A protein and the small-molecule ligand that binds it are described below.
Small molecule (SMILES): CC(=O)N[C@H]1[C@H](O[C@H]2[C@H](O)[C@@H](NC(C)=O)CO[C@@H]2CO)O[C@H](CO)[C@@H](O)[C@@H]1O

Sequence of chain 3.B:
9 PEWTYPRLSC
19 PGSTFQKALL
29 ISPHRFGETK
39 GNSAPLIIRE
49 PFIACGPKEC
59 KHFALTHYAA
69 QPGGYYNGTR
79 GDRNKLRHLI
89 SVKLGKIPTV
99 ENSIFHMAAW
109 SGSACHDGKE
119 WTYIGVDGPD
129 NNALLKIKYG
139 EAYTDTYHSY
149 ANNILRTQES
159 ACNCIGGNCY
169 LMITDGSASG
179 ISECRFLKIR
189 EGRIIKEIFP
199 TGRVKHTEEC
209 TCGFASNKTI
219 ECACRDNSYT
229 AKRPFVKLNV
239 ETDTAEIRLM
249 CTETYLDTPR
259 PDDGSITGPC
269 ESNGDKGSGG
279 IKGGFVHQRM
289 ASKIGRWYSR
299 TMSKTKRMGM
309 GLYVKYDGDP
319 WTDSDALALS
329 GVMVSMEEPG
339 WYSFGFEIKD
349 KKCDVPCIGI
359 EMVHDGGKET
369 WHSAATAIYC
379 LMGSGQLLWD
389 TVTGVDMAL

Binding-site contacts:
Ligand atom O7 contacts residue TYR13 of chain 3.B at 3.6 Å.
Ligand atom C8 contacts residue ARG15 of chain 3.B at 4.1 Å.
Ligand atom C1 contacts residue TYR13 of chain 3.B at 4.2 Å (hydrophobic).
Ligand atom C6 contacts residue TYR13 of chain 3.B at 3.9 Å (hydrophobic).
Ligand atom C2 contacts residue ASN215 of chain 3.B at 2.5 Å.
Ligand atom O7 contacts residue LEU16 of chain 3.B at 3.6 Å.
Ligand atom N2 contacts residue ASN215 of chain 3.B at 2.9 Å (h-bond).
Ligand atom O7 contacts residue TRP11 of chain 3.B at 4.4 Å.
Ligand atom O5 contacts residue TYR13 of chain 3.B at 4.0 Å.
Ligand atom O5 contacts residue ASN215 of chain 3.B at 2.3 Å (h-bond).
Ligand atom N2 contacts residue PRO14 of chain 3.B at 2.9 Å (h-bond).
Ligand atom O7 contacts residue ARG15 of chain 3.B at 4.0 Å.
Ligand atom N2 contacts residue ARG15 of chain 3.B at 4.1 Å.
Ligand atom C3 contacts residue PRO14 of chain 3.B at 4.2 Å (hydrophobic).
Ligand atom C7 contacts residue LEU16 of chain 3.B at 4.2 Å (hydrophobic).
Ligand atom C1 contacts residue PRO14 of chain 3.B at 3.8 Å (hydrophobic).
Ligand atom C8 contacts residue ASN215 of chain 3.B at 3.8 Å.
Ligand atom C3 contacts residue ASN215 of chain 3.B at 3.8 Å.
Ligand atom C4 contacts residue ASN215 of chain 3.B at 4.2 Å.
Ligand atom C5 contacts residue TYR13 of chain 3.B at 3.8 Å (hydrophobic).
Ligand atom O7 contacts residue PRO14 of chain 3.B at 3.7 Å.
Ligand atom C7 contacts residue PRO14 of chain 3.B at 3.8 Å (hydrophobic).
Ligand atom C2 contacts residue PRO14 of chain 3.B at 3.8 Å (hydrophobic).
Ligand atom C1 contacts residue ASN215 of chain 3.B at 1.4 Å.
Ligand atom C5 contacts residue ASN215 of chain 3.B at 3.6 Å.
Ligand atom C7 contacts residue ASN215 of chain 3.B at 3.5 Å.
Ligand atom C7 contacts residue TYR13 of chain 3.B at 4.4 Å (hydrophobic).
Ligand atom O7 contacts residue ASN215 of chain 3.B at 4.4 Å.